Binding-site contacts:
Ligand atom CB contacts residue THR119 of chain 2.F at 3.7 Å.
Ligand atom O3 contacts residue GLY184 of chain 2.F at 3.6 Å.
Ligand atom C contacts residue SER82 of chain 2.F at 3.8 Å.
Ligand atom OXT contacts residue TRP280 of chain 2.F at 4.4 Å.
Ligand atom CA contacts residue THR186 of chain 2.F at 3.8 Å.
Ligand atom CB contacts residue PRO172 of chain 2.F at 4.1 Å (hydrophobic).
Ligand atom O3 contacts residue ALA185 of chain 2.F at 3.5 Å (h-bond).
Ligand atom O3 contacts residue SER82 of chain 2.F at 3.8 Å.
Ligand atom CB contacts residue ILE120 of chain 2.F at 4.0 Å (hydrophobic).
Ligand atom CB contacts residue NAD1 of chain 2.AA at 3.5 Å.
Ligand atom OXT contacts residue GLY184 of chain 2.F at 3.7 Å.
Ligand atom CA contacts residue THR119 of chain 2.F at 4.2 Å.
Ligand atom O3 contacts residue TRP280 of chain 2.F at 3.7 Å.
Ligand atom O3 contacts residue THR186 of chain 2.F at 3.0 Å (h-bond).
Ligand atom C contacts residue GLY184 of chain 2.F at 4.5 Å.
Ligand atom CB contacts residue THR186 of chain 2.F at 4.0 Å.
Ligand atom OXT contacts residue MET81 of chain 2.F at 3.4 Å.
Ligand atom OXT contacts residue TYR144 of chain 2.F at 3.1 Å.
Ligand atom C contacts residue MET81 of chain 2.F at 3.5 Å (hydrophobic).
Ligand atom C contacts residue THR119 of chain 2.F at 3.7 Å.
Ligand atom CA contacts residue GLY184 of chain 2.F at 4.5 Å.
Ligand atom CA contacts residue TRP280 of chain 2.F at 3.8 Å (hydrophobic).
Ligand atom CA contacts residue NAD1 of chain 2.AA at 4.0 Å.
Ligand atom O contacts residue TYR144 of chain 2.F at 2.6 Å (h-bond).
Ligand atom C contacts residue NAD1 of chain 2.AA at 4.0 Å.
Ligand atom OXT contacts residue ALA185 of chain 2.F at 4.4 Å.
Ligand atom CA contacts residue MET81 of chain 2.F at 4.1 Å (hydrophobic).
Ligand atom CB contacts residue LEU171 of chain 2.F at 4.5 Å (hydrophobic).
Ligand atom CB contacts residue GLY173 of chain 2.F at 4.0 Å.
Ligand atom C contacts residue TRP280 of chain 2.F at 4.3 Å (hydrophobic).
Ligand atom O contacts residue MET81 of chain 2.F at 3.6 Å.
Ligand atom O3 contacts residue MET81 of chain 2.F at 4.3 Å.
Ligand atom CA contacts residue SER82 of chain 2.F at 4.2 Å.
Ligand atom CB contacts residue TRP280 of chain 2.F at 4.1 Å (hydrophobic).
Ligand atom O contacts residue NAD1 of chain 2.AA at 3.2 Å.
Ligand atom O contacts residue THR119 of chain 2.F at 2.8 Å (h-bond).
Ligand atom OXT contacts residue SER82 of chain 2.F at 2.8 Å (h-bond).
Ligand atom C contacts residue TYR144 of chain 2.F at 3.5 Å (hydrophobic).

Sequence of chain 2.F:
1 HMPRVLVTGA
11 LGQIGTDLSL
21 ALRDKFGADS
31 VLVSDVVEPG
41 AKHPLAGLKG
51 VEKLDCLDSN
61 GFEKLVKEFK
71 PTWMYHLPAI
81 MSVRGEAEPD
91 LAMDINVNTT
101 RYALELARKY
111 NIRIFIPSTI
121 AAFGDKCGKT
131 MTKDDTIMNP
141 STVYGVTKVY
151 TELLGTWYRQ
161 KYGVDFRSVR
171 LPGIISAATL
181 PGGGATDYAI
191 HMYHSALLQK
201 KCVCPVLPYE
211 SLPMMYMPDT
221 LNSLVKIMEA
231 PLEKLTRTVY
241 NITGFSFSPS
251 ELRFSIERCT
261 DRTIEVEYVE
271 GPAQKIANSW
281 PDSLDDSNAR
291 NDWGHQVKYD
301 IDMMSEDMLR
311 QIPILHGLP

This protein binds this small molecule.
Small molecule (SMILES): CC(=O)C(=O)O